Binding-site contacts:
Ligand atom C3' contacts residue HIS159 of chain 1.B at 3.7 Å.
Ligand atom PG contacts residue ASP174 of chain 1.B at 3.2 Å.
Ligand atom O1G contacts residue LYS157 of chain 1.B at 3.6 Å (salt-bridge).
Ligand atom O1B contacts residue SER50 of chain 1.B at 3.4 Å.
Ligand atom O1A contacts residue ASP174 of chain 1.B at 3.5 Å.
Ligand atom N1 contacts residue VAL115 of chain 1.B at 3.3 Å (h-bond).
Ligand atom PB contacts residue ASP174 of chain 1.B at 3.6 Å.
Ligand atom C2 contacts residue MET162 of chain 1.B at 3.8 Å (hydrophobic).
Ligand atom C2 contacts residue VAL115 of chain 1.B at 3.5 Å (hydrophobic).
Ligand atom O1B contacts residue GLY47 of chain 1.B at 3.1 Å.
Ligand atom O1A contacts residue ASN160 of chain 1.B at 2.9 Å (h-bond).
Ligand atom C4 contacts residue MET162 of chain 1.B at 3.8 Å (hydrophobic).
Ligand atom N6 contacts residue GLU113 of chain 1.B at 3.0 Å (salt-bridge).
Ligand atom C8 contacts residue ILE173 of chain 1.B at 3.3 Å (hydrophobic).
Ligand atom O2B contacts residue ASP174 of chain 1.B at 2.4 Å (salt-bridge).
Ligand atom C6 contacts residue ILE65 of chain 1.B at 3.8 Å (hydrophobic).
Ligand atom O1G contacts residue ASN160 of chain 1.B at 3.0 Å (h-bond).
Ligand atom O3' contacts residue HIS159 of chain 1.B at 3.3 Å (h-bond).
Ligand atom O4' contacts residue VAL52 of chain 1.B at 3.7 Å.
Ligand atom O2G contacts residue ASP174 of chain 1.B at 2.3 Å (salt-bridge).
Ligand atom PA contacts residue ASP174 of chain 1.B at 3.8 Å.
Ligand atom O3G contacts residue LYS157 of chain 1.B at 3.6 Å (salt-bridge).
Ligand atom N3B contacts residue ASP174 of chain 1.B at 3.9 Å.
Ligand atom O2A contacts residue LYS67 of chain 1.B at 3.5 Å.
Ligand atom O3A contacts residue ASP174 of chain 1.B at 3.7 Å.
Ligand atom C2' contacts residue MET162 of chain 1.B at 3.8 Å (hydrophobic).
Ligand atom N3B contacts residue GLY47 of chain 1.B at 3.8 Å.
Ligand atom O1G contacts residue ASP174 of chain 1.B at 3.1 Å (salt-bridge).
Ligand atom O3A contacts residue LYS67 of chain 1.B at 3.1 Å.
Ligand atom O2B contacts residue LYS67 of chain 1.B at 3.3 Å (salt-bridge).
Ligand atom O2A contacts residue ILE173 of chain 1.B at 3.7 Å.
Ligand atom O4' contacts residue GLY45 of chain 1.B at 3.8 Å.
Ligand atom O2G contacts residue ASP155 of chain 1.B at 3.6 Å (salt-bridge).
Ligand atom N7 contacts residue ILE173 of chain 1.B at 3.4 Å.
Ligand atom O5' contacts residue VAL52 of chain 1.B at 3.7 Å.
Ligand atom O2A contacts residue ASP174 of chain 1.B at 3.3 Å.
Ligand atom PB contacts residue LYS67 of chain 1.B at 3.8 Å.
Ligand atom N1 contacts residue ILE65 of chain 1.B at 3.8 Å.
Ligand atom N3 contacts residue MET162 of chain 1.B at 3.6 Å.
Ligand atom C5' contacts residue ARG46 of chain 1.B at 3.6 Å.

This small molecule binds to this protein.
Small molecule (SMILES): Nc1ncnc2c1ncn2[C@@H]1O[C@H](CO[P](=O)(O)O[P](=O)(O)NP(=O)(O)O)[C@@H](O)[C@H]1O

Sequence of chain 1.B:
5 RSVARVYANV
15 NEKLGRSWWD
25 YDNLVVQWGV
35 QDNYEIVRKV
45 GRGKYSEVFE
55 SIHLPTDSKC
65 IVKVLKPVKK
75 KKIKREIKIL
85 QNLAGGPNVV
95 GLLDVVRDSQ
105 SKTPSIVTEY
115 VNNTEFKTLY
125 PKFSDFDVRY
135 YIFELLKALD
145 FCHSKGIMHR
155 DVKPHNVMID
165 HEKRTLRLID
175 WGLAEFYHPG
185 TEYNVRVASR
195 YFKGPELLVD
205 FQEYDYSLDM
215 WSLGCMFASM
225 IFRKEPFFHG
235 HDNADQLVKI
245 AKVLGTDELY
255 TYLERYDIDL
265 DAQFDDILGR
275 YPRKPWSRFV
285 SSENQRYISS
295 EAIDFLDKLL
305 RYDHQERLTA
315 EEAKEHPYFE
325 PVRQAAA